Sequence of chain 8.A:
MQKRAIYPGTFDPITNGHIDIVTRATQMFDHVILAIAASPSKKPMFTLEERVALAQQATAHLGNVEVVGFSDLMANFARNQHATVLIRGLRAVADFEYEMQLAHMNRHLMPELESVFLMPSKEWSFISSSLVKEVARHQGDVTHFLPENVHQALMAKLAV

Sequence of chain 10.A:
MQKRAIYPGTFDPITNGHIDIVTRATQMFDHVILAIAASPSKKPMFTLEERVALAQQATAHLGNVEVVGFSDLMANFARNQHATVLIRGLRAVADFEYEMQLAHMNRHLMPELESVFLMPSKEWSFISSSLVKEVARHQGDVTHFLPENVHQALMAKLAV

Binding-site contacts:
Ligand atom C2 contacts residue GLY9 of chain 8.A at 3.7 Å.
Ligand atom C17 contacts residue ASN106 of chain 8.A at 3.3 Å.
Ligand atom C17 contacts residue LEU73 of chain 8.A at 3.8 Å (hydrophobic).
Ligand atom C3 contacts residue GLY9 of chain 8.A at 3.7 Å.
Ligand atom C16 contacts residue LEU102 of chain 8.A at 3.7 Å (hydrophobic).
Ligand atom C13 contacts residue LEU73 of chain 8.A at 3.8 Å (hydrophobic).
Ligand atom C1 contacts residue MET74 of chain 8.A at 3.5 Å (hydrophobic).
Ligand atom N1 contacts residue MET74 of chain 8.A at 2.9 Å (h-bond).
Ligand atom C2 contacts residue MET74 of chain 8.A at 3.7 Å (hydrophobic).
Ligand atom C18 contacts residue MET74 of chain 8.A at 3.8 Å (hydrophobic).
Ligand atom O2 contacts residue LEU73 of chain 8.A at 3.7 Å.
Ligand atom C contacts residue MET74 of chain 8.A at 3.9 Å (hydrophobic).
Ligand atom O2 contacts residue ASN106 of chain 8.A at 2.6 Å (h-bond).
Ligand atom C15 contacts residue VAL135 of chain 10.A at 3.7 Å (hydrophobic).
Ligand atom C16 contacts residue LEU109 of chain 8.A at 3.9 Å (hydrophobic).
Ligand atom C18 contacts residue LEU73 of chain 8.A at 3.5 Å (hydrophobic).
Ligand atom C15 contacts residue MET105 of chain 8.A at 3.8 Å (hydrophobic).
Ligand atom O contacts residue TYR98 of chain 8.A at 3.9 Å.
Ligand atom C10 contacts residue HIS138 of chain 10.A at 3.7 Å.
Ligand atom C7 contacts residue GLU134 of chain 10.A at 3.8 Å.
Ligand atom C15 contacts residue LEU102 of chain 8.A at 3.4 Å (hydrophobic).
Ligand atom O2 contacts residue ALA75 of chain 8.A at 3.1 Å (h-bond).
Ligand atom C14 contacts residue LEU102 of chain 8.A at 3.7 Å (hydrophobic).
Ligand atom C16 contacts residue MET105 of chain 8.A at 3.9 Å (hydrophobic).
Ligand atom C13 contacts residue GLU134 of chain 10.A at 3.7 Å.
Ligand atom N contacts residue GLU134 of chain 10.A at 2.8 Å (salt-bridge).
Ligand atom C10 contacts residue ASP72 of chain 8.A at 3.7 Å.
Ligand atom O2 contacts residue MET74 of chain 8.A at 3.2 Å.
Ligand atom C17 contacts residue MET74 of chain 8.A at 3.8 Å (hydrophobic).
Ligand atom C9 contacts residue HIS138 of chain 10.A at 3.5 Å.
Ligand atom O1 contacts residue ARG88 of chain 8.A at 2.9 Å (salt-bridge).
Ligand atom C11 contacts residue ASP72 of chain 8.A at 3.9 Å.
Ligand atom C6 contacts residue MET74 of chain 8.A at 3.6 Å (hydrophobic).
Ligand atom C12 contacts residue GLU134 of chain 10.A at 3.8 Å.
Ligand atom C4 contacts residue ALA37 of chain 8.A at 3.7 Å (hydrophobic).
Ligand atom N1 contacts residue LEU73 of chain 8.A at 3.4 Å.
Ligand atom C contacts residue ARG88 of chain 8.A at 3.8 Å.
Ligand atom C4 contacts residue PHE70 of chain 8.A at 3.7 Å (hydrophobic).
Ligand atom C3 contacts residue PHE70 of chain 8.A at 3.8 Å (hydrophobic).
Ligand atom C16 contacts residue ASN106 of chain 8.A at 3.3 Å.

The small molecule below binds the protein below.
Small molecule (SMILES): O=C(O)c1cccc([C@H]2CCC[C@@H]2c2nc3cccc(O)c3[nH]2)c1